This protein binds this small molecule.
Small molecule (SMILES): CC(=O)N[C@@H]1[C@@H](O)[C@H](O)[C@@H](CO)O[C@H]1O

Binding-site contacts:
Ligand atom N2 contacts residue ASN315 of chain 34.H at 2.8 Å (h-bond).
Ligand atom O5 contacts residue THR313 of chain 34.H at 4.3 Å.
Ligand atom O5 contacts residue ASN315 of chain 34.H at 2.4 Å (h-bond).
Ligand atom C5 contacts residue ASN315 of chain 34.H at 3.7 Å.
Ligand atom C8 contacts residue ASN315 of chain 34.H at 3.5 Å.
Ligand atom C1 contacts residue ASN315 of chain 34.H at 1.4 Å.
Ligand atom C7 contacts residue ASN315 of chain 34.H at 3.3 Å.
Ligand atom C6 contacts residue THR313 of chain 34.H at 4.5 Å.
Ligand atom C2 contacts residue ASN315 of chain 34.H at 2.5 Å.
Ligand atom C1 contacts residue VAL314 of chain 34.H at 4.4 Å (hydrophobic).
Ligand atom C3 contacts residue ASN315 of chain 34.H at 3.8 Å.
Ligand atom C4 contacts residue ASN315 of chain 34.H at 4.3 Å.
Ligand atom O7 contacts residue ASN315 of chain 34.H at 4.2 Å.
Ligand atom C8 contacts residue ILE281 of chain 34.H at 4.5 Å (hydrophobic).
Ligand atom C6 contacts residue ASN315 of chain 34.H at 4.5 Å.
Ligand atom O5 contacts residue VAL314 of chain 34.H at 3.8 Å.

Sequence of chain 34.H:
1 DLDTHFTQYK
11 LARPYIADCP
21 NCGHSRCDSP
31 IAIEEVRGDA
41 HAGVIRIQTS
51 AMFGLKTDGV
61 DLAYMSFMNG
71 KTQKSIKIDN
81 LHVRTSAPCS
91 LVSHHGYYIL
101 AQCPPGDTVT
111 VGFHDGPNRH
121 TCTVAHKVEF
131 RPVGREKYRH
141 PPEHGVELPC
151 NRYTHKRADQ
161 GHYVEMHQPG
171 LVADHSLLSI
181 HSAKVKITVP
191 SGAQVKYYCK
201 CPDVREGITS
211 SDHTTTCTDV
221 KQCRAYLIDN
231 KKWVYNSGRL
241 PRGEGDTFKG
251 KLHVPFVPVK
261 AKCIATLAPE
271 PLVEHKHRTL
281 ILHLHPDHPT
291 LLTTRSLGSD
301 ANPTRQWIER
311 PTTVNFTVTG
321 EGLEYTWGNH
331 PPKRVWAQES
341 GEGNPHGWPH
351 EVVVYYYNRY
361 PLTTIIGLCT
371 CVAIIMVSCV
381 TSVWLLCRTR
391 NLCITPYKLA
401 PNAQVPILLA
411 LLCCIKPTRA